A protein and the small-molecule ligand that binds it are described below.
Small molecule (SMILES): CCCCC/C=C/C=C1C(=O)C=C[C@@H]1C/C=C/CCCC(=O)O

Binding-site contacts:
Ligand atom C4 contacts residue HIS313 of chain 1.A at 4.2 Å.
Ligand atom C8 contacts residue HIS313 of chain 1.A at 3.6 Å.
Ligand atom C16 contacts residue SER204 of chain 1.A at 4.2 Å.
Ligand atom C5 contacts residue HIS313 of chain 1.A at 4.2 Å.
Ligand atom O12 contacts residue PHE286 of chain 1.A at 2.7 Å (h-bond).
Ligand atom C1 contacts residue PHE176 of chain 1.A at 3.1 Å (hydrophobic).
Ligand atom C14 contacts residue SER204 of chain 1.A at 3.3 Å.
Ligand atom C2 contacts residue PHE56 of chain 1.A at 4.1 Å (hydrophobic).
Ligand atom O12 contacts residue HIS313 of chain 1.A at 3.9 Å.
Ligand atom C13 contacts residue SER201 of chain 1.A at 3.4 Å.
Ligand atom C11 contacts residue LYS284 of chain 1.A at 4.1 Å.
Ligand atom C1 contacts residue PHE56 of chain 1.A at 3.7 Å (hydrophobic).
Ligand atom C16 contacts residue LEU206 of chain 1.A at 3.7 Å (hydrophobic).
Ligand atom C3 contacts residue PHE56 of chain 1.A at 4.2 Å (hydrophobic).
Ligand atom C15 contacts residue LEU206 of chain 1.A at 3.9 Å (hydrophobic).
Ligand atom C20 contacts residue LEU206 of chain 1.A at 4.2 Å (hydrophobic).
Ligand atom C16 contacts residue MET208 of chain 1.A at 3.6 Å (hydrophobic).
Ligand atom C11 contacts residue PHE286 of chain 1.A at 3.7 Å (hydrophobic).
Ligand atom C2 contacts residue LEU197 of chain 1.A at 3.5 Å (hydrophobic).
Ligand atom C11 contacts residue SER201 of chain 1.A at 3.9 Å.
Ligand atom O12 contacts residue ASP285 of chain 1.A at 3.4 Å.
Ligand atom C18 contacts residue MET208 of chain 1.A at 3.6 Å (hydrophobic).
Ligand atom C7 contacts residue VAL287 of chain 1.A at 3.5 Å (hydrophobic).
Ligand atom C3 contacts residue TYR172 of chain 1.A at 4.2 Å (hydrophobic).
Ligand atom C17 contacts residue MET208 of chain 1.A at 3.6 Å (hydrophobic).
Ligand atom C8 contacts residue VAL287 of chain 1.A at 3.9 Å (hydrophobic).
Ligand atom O12 contacts residue SER201 of chain 1.A at 3.8 Å.
Ligand atom C1 contacts residue TYR172 of chain 1.A at 4.1 Å (hydrophobic).
Ligand atom C3 contacts residue TYR255 of chain 1.A at 4.2 Å (hydrophobic).
Ligand atom C7 contacts residue HIS313 of chain 1.A at 3.7 Å.
Ligand atom O12 contacts residue VAL287 of chain 1.A at 4.2 Å.
Ligand atom C5 contacts residue VAL287 of chain 1.A at 4.2 Å (hydrophobic).
Ligand atom O12 contacts residue LYS284 of chain 1.A at 3.3 Å (salt-bridge).
Ligand atom C5 contacts residue MET208 of chain 1.A at 4.1 Å (hydrophobic).
Ligand atom O23 contacts residue PHE286 of chain 1.A at 3.2 Å.
Ligand atom C4 contacts residue TRP314 of chain 1.A at 3.9 Å (hydrophobic).
Ligand atom C1 contacts residue LEU217 of chain 1.A at 4.2 Å (hydrophobic).
Ligand atom C13 contacts residue PHE286 of chain 1.A at 3.4 Å (hydrophobic).
Ligand atom C6 contacts residue MET208 of chain 1.A at 3.8 Å (hydrophobic).
Ligand atom C15 contacts residue SER204 of chain 1.A at 3.8 Å.

Sequence of chain 1.A:
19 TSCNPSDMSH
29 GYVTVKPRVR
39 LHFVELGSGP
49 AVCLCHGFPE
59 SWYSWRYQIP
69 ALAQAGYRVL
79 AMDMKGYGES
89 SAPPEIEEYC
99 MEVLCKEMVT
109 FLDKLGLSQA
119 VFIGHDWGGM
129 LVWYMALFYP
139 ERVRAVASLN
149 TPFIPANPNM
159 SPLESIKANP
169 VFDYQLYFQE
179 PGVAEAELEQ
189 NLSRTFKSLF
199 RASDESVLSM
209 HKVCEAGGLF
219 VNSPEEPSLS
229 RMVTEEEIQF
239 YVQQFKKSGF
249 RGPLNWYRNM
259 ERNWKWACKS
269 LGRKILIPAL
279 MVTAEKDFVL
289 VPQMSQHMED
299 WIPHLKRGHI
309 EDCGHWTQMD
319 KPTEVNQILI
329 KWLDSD